Binding-site contacts:
Ligand atom C19 contacts residue PHE284 of chain 4.A at 3.6 Å (hydrophobic).
Ligand atom C01 contacts residue ARG86 of chain 4.A at 3.3 Å.
Ligand atom S11 contacts residue PHE88 of chain 4.A at 3.6 Å.
Ligand atom C04 contacts residue PHE195 of chain 4.A at 3.5 Å (hydrophobic).
Ligand atom S11 contacts residue ILE100 of chain 4.A at 3.6 Å.
Ligand atom C18 contacts residue PHE284 of chain 4.A at 3.5 Å (hydrophobic).
Ligand atom N23 contacts residue PHE284 of chain 4.A at 3.3 Å.
Ligand atom C29 contacts residue THR289 of chain 4.A at 3.8 Å.
Ligand atom C04 contacts residue PHE88 of chain 4.A at 3.6 Å (hydrophobic).
Ligand atom N27 contacts residue HEM1 of chain 4.B at 2.3 Å.
Ligand atom C13 contacts residue ILE281 of chain 4.A at 3.8 Å (hydrophobic).
Ligand atom C30 contacts residue PHE284 of chain 4.A at 3.5 Å (hydrophobic).
Ligand atom C26 contacts residue HEM1 of chain 4.B at 3.0 Å.
Ligand atom C19 contacts residue PHE193 of chain 4.A at 3.5 Å (hydrophobic).
Ligand atom C17 contacts residue PHE284 of chain 4.A at 3.5 Å (hydrophobic).
Ligand atom C39 contacts residue HEM1 of chain 4.B at 3.1 Å.
Ligand atom C39 contacts residue ARG85 of chain 4.A at 3.4 Å.
Ligand atom C10 contacts residue PHE88 of chain 4.A at 3.5 Å (hydrophobic).
Ligand atom C12 contacts residue SER99 of chain 4.A at 3.2 Å.
Ligand atom C01 contacts residue GLU354 of chain 4.A at 3.2 Å.
Ligand atom C17 contacts residue PHE221 of chain 4.A at 3.3 Å (hydrophobic).
Ligand atom O22 contacts residue SER99 of chain 4.A at 2.7 Å (h-bond).
Ligand atom C21 contacts residue SER99 of chain 4.A at 3.4 Å.
Ligand atom C24 contacts residue PHE284 of chain 4.A at 3.5 Å (hydrophobic).
Ligand atom C18 contacts residue PHE221 of chain 4.A at 3.9 Å (hydrophobic).
Ligand atom C20 contacts residue PHE193 of chain 4.A at 3.8 Å (hydrophobic).
Ligand atom C25 contacts residue ALA285 of chain 4.A at 3.8 Å (hydrophobic).
Ligand atom C38 contacts residue ARG85 of chain 4.A at 3.1 Å.
Ligand atom C16 contacts residue PHE284 of chain 4.A at 3.9 Å (hydrophobic).
Ligand atom C28 contacts residue HEM1 of chain 4.B at 3.2 Å.
Ligand atom C16 contacts residue ILE281 of chain 4.A at 3.7 Å (hydrophobic).
Ligand atom C40 contacts residue HEM1 of chain 4.B at 3.3 Å.
Ligand atom C24 contacts residue ALA285 of chain 4.A at 3.5 Å (hydrophobic).
Ligand atom C20 contacts residue PHE284 of chain 4.A at 3.5 Å (hydrophobic).
Ligand atom C38 contacts residue SER99 of chain 4.A at 3.6 Å.
Ligand atom C03 contacts residue PHE195 of chain 4.A at 3.5 Å (hydrophobic).
Ligand atom C16 contacts residue PHE221 of chain 4.A at 3.6 Å (hydrophobic).
Ligand atom C26 contacts residue ALA285 of chain 4.A at 3.9 Å (hydrophobic).
Ligand atom C15 contacts residue PHE284 of chain 4.A at 3.6 Å (hydrophobic).
Ligand atom C13 contacts residue SER99 of chain 4.A at 3.5 Å.

Sequence of chain 4.A:
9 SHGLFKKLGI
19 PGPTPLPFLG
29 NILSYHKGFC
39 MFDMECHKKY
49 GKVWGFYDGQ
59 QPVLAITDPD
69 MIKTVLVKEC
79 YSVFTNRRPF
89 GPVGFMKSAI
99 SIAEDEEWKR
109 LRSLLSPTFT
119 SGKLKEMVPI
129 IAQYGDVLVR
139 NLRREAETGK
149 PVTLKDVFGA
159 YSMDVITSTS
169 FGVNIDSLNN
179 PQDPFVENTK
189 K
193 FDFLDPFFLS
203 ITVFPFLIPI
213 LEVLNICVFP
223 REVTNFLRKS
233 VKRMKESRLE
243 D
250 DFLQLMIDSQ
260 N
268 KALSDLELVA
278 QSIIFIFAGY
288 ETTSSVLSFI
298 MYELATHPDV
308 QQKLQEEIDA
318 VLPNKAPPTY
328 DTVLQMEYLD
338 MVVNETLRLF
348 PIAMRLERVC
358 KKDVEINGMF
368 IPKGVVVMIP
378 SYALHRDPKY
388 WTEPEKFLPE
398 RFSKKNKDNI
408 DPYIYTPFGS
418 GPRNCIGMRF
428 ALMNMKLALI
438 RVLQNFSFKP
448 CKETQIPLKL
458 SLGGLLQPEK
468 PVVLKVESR

The small molecule below binds the protein below.
Small molecule (SMILES): CC(C)(C)OC(=O)N[C@@H](CSC[C@@H](Nc1ccccc1)C(=O)NCc1cccnc1)Cc1c[nH]c2ccccc12